Sequence of chain 1.B:
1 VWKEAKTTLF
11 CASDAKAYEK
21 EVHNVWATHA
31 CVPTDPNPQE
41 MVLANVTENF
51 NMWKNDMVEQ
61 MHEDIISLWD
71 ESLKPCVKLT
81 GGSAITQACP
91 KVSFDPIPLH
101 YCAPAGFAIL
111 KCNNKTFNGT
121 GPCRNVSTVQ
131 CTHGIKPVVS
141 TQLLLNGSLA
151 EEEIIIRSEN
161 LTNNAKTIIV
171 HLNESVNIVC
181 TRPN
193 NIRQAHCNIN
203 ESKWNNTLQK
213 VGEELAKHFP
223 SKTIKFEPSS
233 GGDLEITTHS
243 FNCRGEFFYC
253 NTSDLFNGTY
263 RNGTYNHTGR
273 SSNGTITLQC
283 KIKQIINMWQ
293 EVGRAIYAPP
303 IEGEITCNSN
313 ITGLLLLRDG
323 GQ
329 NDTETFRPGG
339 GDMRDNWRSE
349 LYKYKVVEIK

The small molecule below binds the protein below.
Small molecule (SMILES): CC(=O)N[C@@H]1[C@@H](O)[C@H](O)[C@@H](CO)O[C@H]1O

Binding-site contacts:
Ligand atom C5 contacts residue ASN310 of chain 1.B at 3.5 Å.
Ligand atom C6 contacts residue ASN310 of chain 1.B at 4.4 Å.
Ligand atom C2 contacts residue ASN146 of chain 1.B at 2.4 Å.
Ligand atom O5 contacts residue LYS136 of chain 1.B at 3.4 Å (salt-bridge).
Ligand atom O4 contacts residue ASN310 of chain 1.B at 3.9 Å.
Ligand atom C2 contacts residue ASP95 of chain 1.B at 4.3 Å.
Ligand atom C7 contacts residue SER311 of chain 1.B at 3.8 Å.
Ligand atom C5 contacts residue LYS136 of chain 1.B at 4.3 Å.
Ligand atom O3 contacts residue ASP95 of chain 1.B at 3.6 Å (salt-bridge).
Ligand atom O5 contacts residue ASN146 of chain 1.B at 2.4 Å (h-bond).
Ligand atom C7 contacts residue ASN146 of chain 1.B at 3.4 Å.
Ligand atom C2 contacts residue SER311 of chain 1.B at 3.7 Å.
Ligand atom O7 contacts residue PRO96 of chain 1.B at 4.1 Å.
Ligand atom C1 contacts residue LYS136 of chain 1.B at 4.4 Å.
Ligand atom C8 contacts residue ASN146 of chain 1.B at 3.9 Å.
Ligand atom O3 contacts residue CYS309 of chain 1.B at 4.3 Å.
Ligand atom C7 contacts residue ASN244 of chain 1.B at 4.3 Å.
Ligand atom C3 contacts residue SER311 of chain 1.B at 4.0 Å.
Ligand atom C6 contacts residue LYS136 of chain 1.B at 3.9 Å.
Ligand atom C8 contacts residue SER311 of chain 1.B at 3.9 Å.
Ligand atom N2 contacts residue ASN146 of chain 1.B at 2.9 Å (h-bond).
Ligand atom C3 contacts residue ASN146 of chain 1.B at 3.8 Å.
Ligand atom O6 contacts residue LYS136 of chain 1.B at 3.2 Å (salt-bridge).
Ligand atom O5 contacts residue ASN310 of chain 1.B at 4.4 Å.
Ligand atom C3 contacts residue ASP95 of chain 1.B at 4.2 Å.
Ligand atom N2 contacts residue SER311 of chain 1.B at 2.9 Å (h-bond).
Ligand atom C8 contacts residue LEU145 of chain 1.B at 3.8 Å (hydrophobic).
Ligand atom C5 contacts residue ASN146 of chain 1.B at 3.6 Å.
Ligand atom O7 contacts residue ASN244 of chain 1.B at 3.9 Å.
Ligand atom C8 contacts residue ASN244 of chain 1.B at 4.1 Å.
Ligand atom C1 contacts residue SER311 of chain 1.B at 3.9 Å.
Ligand atom C4 contacts residue ASN146 of chain 1.B at 4.2 Å.
Ligand atom O7 contacts residue ASP95 of chain 1.B at 4.3 Å.
Ligand atom C8 contacts residue VAL138 of chain 1.B at 3.7 Å (hydrophobic).
Ligand atom C4 contacts residue ASP95 of chain 1.B at 4.0 Å.
Ligand atom C3 contacts residue ASN310 of chain 1.B at 3.8 Å.
Ligand atom C1 contacts residue ASN146 of chain 1.B at 1.4 Å.
Ligand atom O7 contacts residue ASN146 of chain 1.B at 4.0 Å.
Ligand atom C4 contacts residue ASN310 of chain 1.B at 4.0 Å.
Ligand atom C1 contacts residue ASN310 of chain 1.B at 4.2 Å.